The small molecule below binds the protein below.
Small molecule (SMILES): CC(=O)N[C@@H]1[C@@H](O)[C@H](O)[C@@H](CO)O[C@H]1O

Sequence of chain 1.C:
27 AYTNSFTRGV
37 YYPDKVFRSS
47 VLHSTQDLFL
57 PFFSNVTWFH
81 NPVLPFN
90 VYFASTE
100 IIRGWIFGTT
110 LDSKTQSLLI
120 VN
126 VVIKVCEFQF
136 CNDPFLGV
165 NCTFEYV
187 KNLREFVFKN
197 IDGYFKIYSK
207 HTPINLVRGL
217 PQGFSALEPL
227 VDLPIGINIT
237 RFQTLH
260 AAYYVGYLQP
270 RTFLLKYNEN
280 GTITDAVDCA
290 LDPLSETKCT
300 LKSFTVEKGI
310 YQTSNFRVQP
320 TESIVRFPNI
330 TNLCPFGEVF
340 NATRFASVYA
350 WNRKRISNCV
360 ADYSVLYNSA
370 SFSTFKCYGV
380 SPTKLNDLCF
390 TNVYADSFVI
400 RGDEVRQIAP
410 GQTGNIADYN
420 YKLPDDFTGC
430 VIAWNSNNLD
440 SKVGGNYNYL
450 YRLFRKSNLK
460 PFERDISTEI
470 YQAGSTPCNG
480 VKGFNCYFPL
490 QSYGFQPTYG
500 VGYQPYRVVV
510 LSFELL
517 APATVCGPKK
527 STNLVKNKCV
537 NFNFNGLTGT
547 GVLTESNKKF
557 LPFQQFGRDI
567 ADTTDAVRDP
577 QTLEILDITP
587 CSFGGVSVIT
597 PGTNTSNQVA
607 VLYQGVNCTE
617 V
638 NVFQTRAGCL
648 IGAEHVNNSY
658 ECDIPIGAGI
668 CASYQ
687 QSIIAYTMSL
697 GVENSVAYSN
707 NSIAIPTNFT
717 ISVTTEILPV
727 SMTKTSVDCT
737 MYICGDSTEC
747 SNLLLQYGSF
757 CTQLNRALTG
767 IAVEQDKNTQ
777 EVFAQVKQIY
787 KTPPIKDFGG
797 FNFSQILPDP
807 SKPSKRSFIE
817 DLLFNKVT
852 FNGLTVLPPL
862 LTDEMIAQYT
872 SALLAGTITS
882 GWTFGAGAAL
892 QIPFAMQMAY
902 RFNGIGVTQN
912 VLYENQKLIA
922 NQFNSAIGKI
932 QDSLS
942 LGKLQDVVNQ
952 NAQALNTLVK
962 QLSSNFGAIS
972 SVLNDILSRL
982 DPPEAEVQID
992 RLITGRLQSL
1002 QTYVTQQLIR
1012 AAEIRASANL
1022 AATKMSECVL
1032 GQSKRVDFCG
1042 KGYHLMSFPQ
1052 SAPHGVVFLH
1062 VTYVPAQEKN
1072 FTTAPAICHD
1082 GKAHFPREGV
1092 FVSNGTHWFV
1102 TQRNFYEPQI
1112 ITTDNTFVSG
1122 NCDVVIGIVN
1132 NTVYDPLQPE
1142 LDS

Binding-site contacts:
Ligand atom C4 contacts residue ASN706 of chain 1.B at 4.2 Å.
Ligand atom O6 contacts residue ASP793 of chain 1.C at 4.1 Å.
Ligand atom C8 contacts residue GLY1128 of chain 1.B at 3.5 Å.
Ligand atom C1 contacts residue ASN706 of chain 1.B at 1.4 Å.
Ligand atom C5 contacts residue ASN706 of chain 1.B at 3.6 Å.
Ligand atom C3 contacts residue ASN706 of chain 1.B at 3.8 Å.
Ligand atom C7 contacts residue ASN706 of chain 1.B at 3.1 Å.
Ligand atom N2 contacts residue ASN706 of chain 1.B at 2.9 Å (h-bond).
Ligand atom C8 contacts residue ASN706 of chain 1.B at 4.3 Å.
Ligand atom C2 contacts residue ASN706 of chain 1.B at 2.5 Å.
Ligand atom O7 contacts residue ASN706 of chain 1.B at 2.9 Å (h-bond).
Ligand atom O5 contacts residue ASN706 of chain 1.B at 2.4 Å (h-bond).
Ligand atom O5 contacts residue ASP793 of chain 1.C at 4.0 Å.

Sequence of chain 1.B:
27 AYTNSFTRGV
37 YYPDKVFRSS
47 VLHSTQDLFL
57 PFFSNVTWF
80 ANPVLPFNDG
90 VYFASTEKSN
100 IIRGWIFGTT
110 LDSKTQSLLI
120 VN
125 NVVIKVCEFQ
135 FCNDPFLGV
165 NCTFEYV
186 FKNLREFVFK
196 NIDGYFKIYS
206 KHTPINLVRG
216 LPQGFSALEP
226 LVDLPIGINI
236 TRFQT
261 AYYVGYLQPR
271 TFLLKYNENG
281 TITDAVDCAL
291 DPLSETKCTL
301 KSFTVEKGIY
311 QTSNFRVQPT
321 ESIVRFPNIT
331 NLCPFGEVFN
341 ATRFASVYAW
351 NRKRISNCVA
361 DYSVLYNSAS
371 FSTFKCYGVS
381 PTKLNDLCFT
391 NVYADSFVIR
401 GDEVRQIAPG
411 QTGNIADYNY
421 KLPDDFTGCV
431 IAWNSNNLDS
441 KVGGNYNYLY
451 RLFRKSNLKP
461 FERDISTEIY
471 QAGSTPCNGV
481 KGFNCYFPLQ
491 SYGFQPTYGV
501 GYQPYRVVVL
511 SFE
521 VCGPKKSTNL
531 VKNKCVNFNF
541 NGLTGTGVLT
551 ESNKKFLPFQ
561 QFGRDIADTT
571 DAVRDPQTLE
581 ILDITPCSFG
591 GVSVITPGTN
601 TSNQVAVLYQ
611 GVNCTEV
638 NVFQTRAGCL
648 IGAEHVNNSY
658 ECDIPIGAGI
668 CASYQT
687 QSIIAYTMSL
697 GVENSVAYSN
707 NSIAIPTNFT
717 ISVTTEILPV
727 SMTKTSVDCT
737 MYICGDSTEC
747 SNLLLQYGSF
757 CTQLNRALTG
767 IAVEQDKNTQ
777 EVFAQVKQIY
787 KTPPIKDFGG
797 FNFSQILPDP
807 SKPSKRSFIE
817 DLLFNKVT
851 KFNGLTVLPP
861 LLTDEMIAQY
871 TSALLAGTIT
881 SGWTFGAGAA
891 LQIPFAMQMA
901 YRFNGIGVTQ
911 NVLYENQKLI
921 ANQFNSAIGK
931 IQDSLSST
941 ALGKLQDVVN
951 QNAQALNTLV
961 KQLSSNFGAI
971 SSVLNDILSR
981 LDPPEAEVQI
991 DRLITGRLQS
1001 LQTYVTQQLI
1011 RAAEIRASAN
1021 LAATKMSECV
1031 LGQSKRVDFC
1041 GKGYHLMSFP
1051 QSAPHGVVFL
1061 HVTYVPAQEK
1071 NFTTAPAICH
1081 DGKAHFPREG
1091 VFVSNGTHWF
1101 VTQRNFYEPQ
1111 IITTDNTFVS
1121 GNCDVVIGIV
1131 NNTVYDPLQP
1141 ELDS